This small molecule binds to this protein.
Small molecule (SMILES): COC1=C(OC)C(=O)C(C)=CC1=O

Sequence of chain 1.C:
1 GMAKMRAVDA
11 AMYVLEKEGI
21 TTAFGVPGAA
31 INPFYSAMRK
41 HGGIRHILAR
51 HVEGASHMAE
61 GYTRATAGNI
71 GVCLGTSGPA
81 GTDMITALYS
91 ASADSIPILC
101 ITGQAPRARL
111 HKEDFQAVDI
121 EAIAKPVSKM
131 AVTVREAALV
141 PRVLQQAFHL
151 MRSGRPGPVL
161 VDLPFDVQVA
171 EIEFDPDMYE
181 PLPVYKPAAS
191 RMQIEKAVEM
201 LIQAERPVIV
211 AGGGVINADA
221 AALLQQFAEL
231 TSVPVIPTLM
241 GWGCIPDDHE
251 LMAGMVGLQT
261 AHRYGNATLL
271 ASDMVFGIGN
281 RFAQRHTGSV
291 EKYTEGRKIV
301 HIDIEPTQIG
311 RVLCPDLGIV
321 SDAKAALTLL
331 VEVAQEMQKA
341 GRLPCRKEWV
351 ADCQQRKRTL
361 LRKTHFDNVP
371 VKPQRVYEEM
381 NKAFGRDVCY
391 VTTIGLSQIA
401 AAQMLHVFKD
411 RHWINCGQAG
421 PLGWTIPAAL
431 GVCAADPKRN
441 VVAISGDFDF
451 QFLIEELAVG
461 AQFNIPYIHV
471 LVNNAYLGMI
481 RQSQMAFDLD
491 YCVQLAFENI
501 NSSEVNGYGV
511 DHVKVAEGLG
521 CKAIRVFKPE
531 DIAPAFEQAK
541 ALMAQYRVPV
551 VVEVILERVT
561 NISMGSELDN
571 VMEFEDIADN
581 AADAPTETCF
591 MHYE

Binding-site contacts:
Ligand atom CM3 contacts residue GLU250 of chain 1.C at 4.3 Å.
Ligand atom CM2 contacts residue GLN354 of chain 1.C at 1.5 Å.
Ligand atom C5 contacts residue CYS589 of chain 1.C at 3.0 Å (hydrophobic).
Ligand atom C4 contacts residue CYS589 of chain 1.C at 4.3 Å (hydrophobic).
Ligand atom C3 contacts residue GLN354 of chain 1.C at 4.3 Å.
Ligand atom C6 contacts residue CYS589 of chain 1.C at 1.8 Å (hydrophobic).
Ligand atom CM5 contacts residue CYS589 of chain 1.C at 3.0 Å (hydrophobic).
Ligand atom O1 contacts residue CYS589 of chain 1.C at 2.8 Å (h-bond).
Ligand atom O1 contacts residue ARG358 of chain 1.C at 4.1 Å.
Ligand atom CM3 contacts residue GLN354 of chain 1.C at 3.4 Å.
Ligand atom C2 contacts residue CYS589 of chain 1.C at 4.2 Å (hydrophobic).
Ligand atom C1 contacts residue CYS589 of chain 1.C at 2.7 Å (hydrophobic).
Ligand atom O3 contacts residue GLU250 of chain 1.C at 3.9 Å.
Ligand atom O1 contacts residue GLN354 of chain 1.C at 3.5 Å (h-bond).
Ligand atom C1 contacts residue GLN354 of chain 1.C at 4.4 Å.
Ligand atom O1 contacts residue LYS357 of chain 1.C at 4.5 Å.
Ligand atom O3 contacts residue GLN354 of chain 1.C at 3.4 Å (h-bond).
Ligand atom O2 contacts residue GLU250 of chain 1.C at 4.5 Å.
Ligand atom C2 contacts residue GLN354 of chain 1.C at 3.9 Å.
Ligand atom CM2 contacts residue GLN355 of chain 1.C at 4.3 Å.
Ligand atom O2 contacts residue GLN354 of chain 1.C at 2.7 Å.